Binding-site contacts:
Ligand atom C6 contacts residue LYS145 of chain 1.Z at 4.2 Å.
Ligand atom C12 contacts residue VAL97 of chain 1.Z at 3.5 Å (hydrophobic).
Ligand atom C7 contacts residue LEU37 of chain 1.Z at 3.8 Å (hydrophobic).
Ligand atom C14 contacts residue GLY142 of chain 1.Z at 4.2 Å.
Ligand atom C5 contacts residue LYS145 of chain 1.Z at 4.0 Å.
Ligand atom N contacts residue MET74 of chain 1.Z at 4.2 Å.
Ligand atom S contacts residue ARG33 of chain 1.Z at 4.1 Å.
Ligand atom C4 contacts residue PHE65 of chain 1.Z at 3.9 Å (hydrophobic).
Ligand atom O3 contacts residue TYR107 of chain 1.Z at 4.3 Å.
Ligand atom C5 contacts residue PHE45 of chain 1.Z at 3.8 Å (hydrophobic).
Ligand atom C13 contacts residue VAL97 of chain 1.Z at 3.7 Å (hydrophobic).
Ligand atom C8 contacts residue LEU37 of chain 1.Z at 3.8 Å (hydrophobic).
Ligand atom C10 contacts residue LYS145 of chain 1.Z at 3.9 Å.
Ligand atom C7 contacts residue GLN41 of chain 1.Z at 3.6 Å.
Ligand atom C12 contacts residue GLY142 of chain 1.Z at 4.2 Å.
Ligand atom O3 contacts residue MET74 of chain 1.Z at 3.6 Å.
Ligand atom O2 contacts residue ALA146 of chain 1.Z at 4.1 Å.
Ligand atom C15 contacts residue LEU92 of chain 1.Z at 4.2 Å (hydrophobic).
Ligand atom C16 contacts residue LEU92 of chain 1.Z at 4.3 Å (hydrophobic).
Ligand atom C8 contacts residue LYS145 of chain 1.Z at 3.7 Å.
Ligand atom C3 contacts residue PHE65 of chain 1.Z at 4.0 Å (hydrophobic).
Ligand atom C13 contacts residue GLY142 of chain 1.Z at 4.2 Å.
Ligand atom N contacts residue VAL97 of chain 1.Z at 4.3 Å.
Ligand atom O1 contacts residue ALA146 of chain 1.Z at 3.9 Å.
Ligand atom O2 contacts residue TYR107 of chain 1.Z at 4.2 Å.
Ligand atom C15 contacts residue TYR107 of chain 1.Z at 3.8 Å (hydrophobic).
Ligand atom C3 contacts residue LEU71 of chain 1.Z at 3.9 Å (hydrophobic).
Ligand atom C11 contacts residue VAL97 of chain 1.Z at 3.9 Å (hydrophobic).
Ligand atom C9 contacts residue LYS145 of chain 1.Z at 4.1 Å.
Ligand atom O1 contacts residue ARG33 of chain 1.Z at 2.6 Å (salt-bridge).
Ligand atom C2 contacts residue VAL97 of chain 1.Z at 3.6 Å (hydrophobic).
Ligand atom C16 contacts residue TYR107 of chain 1.Z at 3.4 Å (hydrophobic).
Ligand atom C14 contacts residue TYR126 of chain 1.Z at 4.1 Å (hydrophobic).
Ligand atom C7 contacts residue LYS145 of chain 1.Z at 3.8 Å.
Ligand atom C6 contacts residue GLN41 of chain 1.Z at 3.5 Å.
Ligand atom C6 contacts residue PHE45 of chain 1.Z at 3.4 Å (hydrophobic).
Ligand atom C4 contacts residue PHE45 of chain 1.Z at 4.2 Å (hydrophobic).
Ligand atom C15 contacts residue TYR126 of chain 1.Z at 3.8 Å (hydrophobic).
Ligand atom O2 contacts residue GLY142 of chain 1.Z at 3.7 Å.
Ligand atom C7 contacts residue PHE45 of chain 1.Z at 3.7 Å (hydrophobic).

This small molecule binds to this protein.
Small molecule (SMILES): O=S(=O)(O)c1cccc2cccc(Nc3ccccc3)c12

Sequence of chain 1.Z:
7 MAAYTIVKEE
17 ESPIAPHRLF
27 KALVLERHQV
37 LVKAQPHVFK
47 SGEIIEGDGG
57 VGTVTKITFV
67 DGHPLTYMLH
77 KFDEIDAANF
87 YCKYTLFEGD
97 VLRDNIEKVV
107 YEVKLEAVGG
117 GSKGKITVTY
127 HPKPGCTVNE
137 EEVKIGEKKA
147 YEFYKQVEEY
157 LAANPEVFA